Binding-site contacts:
Ligand atom C31 contacts residue Y7M1 of chain 1.F at 0.1 Å.
Ligand atom C19 contacts residue CYS149 of chain 1.B at 1.8 Å (hydrophobic).
Ligand atom C09 contacts residue Y7M1 of chain 1.F at 0.2 Å.
Ligand atom C29 contacts residue Y7M1 of chain 1.F at 0.1 Å.
Ligand atom C13 contacts residue Y7M1 of chain 1.F at 0.2 Å.
Ligand atom C11 contacts residue Y7M1 of chain 1.F at 0.1 Å.
Ligand atom C08 contacts residue Y7M1 of chain 1.F at 0.1 Å.
Ligand atom C26 contacts residue Y7M1 of chain 1.F at 0.1 Å.
Ligand atom O18 contacts residue HIS167 of chain 1.B at 2.8 Å (h-bond).
Ligand atom O18 contacts residue Y7M1 of chain 1.F at 0.5 Å (h-bond).
Ligand atom C04 contacts residue Y7M1 of chain 1.F at 0.1 Å.
Ligand atom O20 contacts residue Y7M1 of chain 1.F at 1.3 Å.
Ligand atom C23 contacts residue Y7M1 of chain 1.F at 0.2 Å.
Ligand atom C27 contacts residue Y7M1 of chain 1.F at 0.1 Å.
Ligand atom N10 contacts residue Y7M1 of chain 1.F at 0.2 Å (h-bond).
Ligand atom C19 contacts residue Y7M1 of chain 1.F at 0.1 Å.
Ligand atom C28 contacts residue Y7M1 of chain 1.F at 0.1 Å.
Ligand atom O21 contacts residue Y7M1 of chain 1.F at 0.6 Å (h-bond).
Ligand atom C05 contacts residue Y7M1 of chain 1.F at 0.1 Å.
Ligand atom C33 contacts residue Y7M1 of chain 1.F at 0.0 Å.
Ligand atom O20 contacts residue CYS149 of chain 1.B at 2.7 Å (h-bond).
Ligand atom N03 contacts residue Y7M1 of chain 1.F at 0.1 Å (h-bond).
Ligand atom C32 contacts residue Y7M1 of chain 1.F at 0.1 Å.
Ligand atom C07 contacts residue Y7M1 of chain 1.F at 0.2 Å.
Ligand atom C25 contacts residue Y7M1 of chain 1.F at 0.1 Å.
Ligand atom N03 contacts residue GLN193 of chain 1.B at 2.9 Å (h-bond).
Ligand atom N10 contacts residue HIS168 of chain 1.B at 2.9 Å (h-bond).
Ligand atom O22 contacts residue Y7M1 of chain 1.F at 1.0 Å (h-bond).
Ligand atom C06 contacts residue Y7M1 of chain 1.F at 0.1 Å.
Ligand atom C30 contacts residue Y7M1 of chain 1.F at 0.1 Å.
Ligand atom C24 contacts residue Y7M1 of chain 1.F at 0.1 Å.
Ligand atom O01 contacts residue Y7M1 of chain 1.F at 0.3 Å (h-bond).
Ligand atom C12 contacts residue Y7M1 of chain 1.F at 0.1 Å.
Ligand atom C17 contacts residue Y7M1 of chain 1.F at 0.1 Å.
Ligand atom C14 contacts residue Y7M1 of chain 1.F at 0.4 Å.
Ligand atom C02 contacts residue Y7M1 of chain 1.F at 0.4 Å.
Ligand atom C11 contacts residue CYS149 of chain 1.B at 2.8 Å (hydrophobic).
Ligand atom O20 contacts residue HIS45 of chain 1.B at 2.8 Å (h-bond).
Ligand atom N15 contacts residue Y7M1 of chain 1.F at 0.4 Å (h-bond).
Ligand atom C16 contacts residue Y7M1 of chain 1.F at 0.2 Å.

Sequence of chain 1.B:
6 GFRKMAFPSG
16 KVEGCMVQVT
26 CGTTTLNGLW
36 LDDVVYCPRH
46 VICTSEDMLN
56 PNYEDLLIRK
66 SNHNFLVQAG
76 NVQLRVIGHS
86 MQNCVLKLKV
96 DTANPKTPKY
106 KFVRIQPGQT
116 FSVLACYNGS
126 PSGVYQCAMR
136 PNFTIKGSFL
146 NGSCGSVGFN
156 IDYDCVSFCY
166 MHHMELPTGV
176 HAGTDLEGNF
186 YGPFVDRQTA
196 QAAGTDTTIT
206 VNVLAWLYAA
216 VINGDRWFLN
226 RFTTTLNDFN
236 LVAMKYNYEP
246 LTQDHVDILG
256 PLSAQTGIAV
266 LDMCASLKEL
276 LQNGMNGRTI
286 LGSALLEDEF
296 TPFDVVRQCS

The protein below binds the small molecule below.
Small molecule (SMILES): CC(C)C[C@H](NC(=O)OCC12CC3CC(CC(C3)C1)C2)C(=O)N[C@@H](C[C@@H]1CCNC1=O)[C@H](O)S(=O)(=O)O